This protein binds this small molecule.
Small molecule (SMILES): CC(=O)N[C@H]1[C@H](O[C@H]2[C@H](O)[C@@H](NC(C)=O)CO[C@@H]2CO)O[C@H](CO)[C@@H](O[C@@H]2O[C@H](CO)[C@@H](O)[C@H](O[C@H]3O[C@H](CO)[C@@H](O)[C@H](O)[C@@H]3O)[C@@H]2O)[C@@H]1O

Sequence of chain 1.A:
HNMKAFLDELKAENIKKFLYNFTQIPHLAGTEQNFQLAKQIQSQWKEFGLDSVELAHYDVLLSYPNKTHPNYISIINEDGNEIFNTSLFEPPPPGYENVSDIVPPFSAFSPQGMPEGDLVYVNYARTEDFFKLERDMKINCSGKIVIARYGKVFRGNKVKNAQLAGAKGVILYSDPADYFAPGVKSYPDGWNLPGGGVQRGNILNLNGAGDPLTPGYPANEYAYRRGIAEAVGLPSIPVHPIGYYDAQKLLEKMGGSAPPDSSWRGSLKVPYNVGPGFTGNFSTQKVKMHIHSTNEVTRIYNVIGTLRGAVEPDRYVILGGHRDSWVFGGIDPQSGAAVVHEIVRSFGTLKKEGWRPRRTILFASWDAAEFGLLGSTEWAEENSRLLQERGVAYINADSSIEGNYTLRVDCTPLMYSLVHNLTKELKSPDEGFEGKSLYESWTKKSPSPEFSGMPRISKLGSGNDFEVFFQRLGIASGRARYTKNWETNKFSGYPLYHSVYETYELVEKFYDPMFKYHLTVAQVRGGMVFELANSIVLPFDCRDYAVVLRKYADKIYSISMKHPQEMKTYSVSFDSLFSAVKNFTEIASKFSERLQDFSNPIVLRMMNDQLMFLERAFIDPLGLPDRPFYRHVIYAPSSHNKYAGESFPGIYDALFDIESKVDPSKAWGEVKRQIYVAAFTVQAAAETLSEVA

Sequence of chain 2.A:
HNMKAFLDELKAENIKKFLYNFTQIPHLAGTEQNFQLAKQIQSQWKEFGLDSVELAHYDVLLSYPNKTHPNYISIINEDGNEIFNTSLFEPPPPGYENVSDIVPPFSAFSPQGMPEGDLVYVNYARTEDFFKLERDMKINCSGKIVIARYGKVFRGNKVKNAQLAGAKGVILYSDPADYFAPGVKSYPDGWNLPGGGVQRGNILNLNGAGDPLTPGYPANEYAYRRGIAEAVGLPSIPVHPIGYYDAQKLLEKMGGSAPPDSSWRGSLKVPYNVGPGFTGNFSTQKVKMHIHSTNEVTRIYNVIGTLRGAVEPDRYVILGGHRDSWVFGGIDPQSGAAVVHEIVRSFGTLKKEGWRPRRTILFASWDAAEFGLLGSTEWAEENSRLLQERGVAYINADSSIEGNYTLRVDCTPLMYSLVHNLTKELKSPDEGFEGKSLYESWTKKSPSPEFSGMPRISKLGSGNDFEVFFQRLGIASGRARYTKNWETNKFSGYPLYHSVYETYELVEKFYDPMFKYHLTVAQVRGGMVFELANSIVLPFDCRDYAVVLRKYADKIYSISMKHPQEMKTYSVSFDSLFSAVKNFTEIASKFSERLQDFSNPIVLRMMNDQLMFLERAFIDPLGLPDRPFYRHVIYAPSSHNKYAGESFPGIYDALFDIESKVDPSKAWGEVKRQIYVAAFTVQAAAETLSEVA

Binding-site contacts:
Ligand atom O5 contacts residue HIS119 of chain 2.A at 3.5 Å.
Ligand atom C8 contacts residue SER638 of chain 1.A at 3.4 Å.
Ligand atom C7 contacts residue GLN747 of chain 1.A at 3.4 Å.
Ligand atom C5 contacts residue HIS119 of chain 2.A at 4.1 Å.
Ligand atom C1 contacts residue ARG361 of chain 2.A at 3.9 Å.
Ligand atom C6 contacts residue HIS119 of chain 2.A at 4.0 Å.
Ligand atom C8 contacts residue ALA642 of chain 1.A at 3.8 Å (hydrophobic).
Ligand atom C7 contacts residue SER641 of chain 1.A at 3.8 Å.
Ligand atom N2 contacts residue GLN747 of chain 1.A at 3.6 Å (h-bond).
Ligand atom C3 contacts residue ASN645 of chain 1.A at 3.7 Å.
Ligand atom O2 contacts residue GLU283 of chain 2.A at 2.8 Å (salt-bridge).
Ligand atom O4 contacts residue GLU283 of chain 2.A at 2.5 Å (salt-bridge).
Ligand atom C1 contacts residue GLN747 of chain 1.A at 3.8 Å.
Ligand atom C3 contacts residue ARG361 of chain 2.A at 3.8 Å.
Ligand atom O2 contacts residue ARG361 of chain 2.A at 3.4 Å (salt-bridge).
Ligand atom C2 contacts residue ASN645 of chain 1.A at 2.4 Å.
Ligand atom C3 contacts residue SER641 of chain 1.A at 4.0 Å.
Ligand atom C2 contacts residue SER641 of chain 1.A at 3.6 Å.
Ligand atom O7 contacts residue GLN747 of chain 1.A at 3.3 Å.
Ligand atom C2 contacts residue GLU283 of chain 2.A at 3.7 Å.
Ligand atom C1 contacts residue ASN645 of chain 1.A at 1.4 Å.
Ligand atom C3 contacts residue GLU283 of chain 2.A at 3.9 Å.
Ligand atom O4 contacts residue ARG361 of chain 2.A at 4.0 Å.
Ligand atom C3 contacts residue ARG361 of chain 2.A at 3.7 Å.
Ligand atom C8 contacts residue TYR284 of chain 2.A at 3.6 Å (hydrophobic).
Ligand atom C2 contacts residue GLN747 of chain 1.A at 3.8 Å.
Ligand atom N2 contacts residue SER641 of chain 1.A at 2.9 Å (h-bond).
Ligand atom O5 contacts residue ASN645 of chain 1.A at 2.3 Å (h-bond).
Ligand atom C5 contacts residue ASN645 of chain 1.A at 3.6 Å.
Ligand atom C1 contacts residue SER641 of chain 1.A at 3.5 Å.
Ligand atom C5 contacts residue GLU283 of chain 2.A at 3.8 Å.
Ligand atom C4 contacts residue GLU283 of chain 2.A at 3.5 Å.
Ligand atom N2 contacts residue ASN645 of chain 1.A at 3.0 Å (h-bond).
Ligand atom O3 contacts residue GLU283 of chain 2.A at 3.7 Å.
Ligand atom O2 contacts residue HIS119 of chain 2.A at 3.2 Å (h-bond).
Ligand atom O3 contacts residue ARG361 of chain 2.A at 2.9 Å (salt-bridge).
Ligand atom C2 contacts residue ARG361 of chain 2.A at 3.7 Å.
Ligand atom C4 contacts residue ARG361 of chain 2.A at 3.6 Å.
Ligand atom C7 contacts residue ASN645 of chain 1.A at 3.8 Å.
Ligand atom C8 contacts residue SER641 of chain 1.A at 3.9 Å.